Sequence of chain 1.E:
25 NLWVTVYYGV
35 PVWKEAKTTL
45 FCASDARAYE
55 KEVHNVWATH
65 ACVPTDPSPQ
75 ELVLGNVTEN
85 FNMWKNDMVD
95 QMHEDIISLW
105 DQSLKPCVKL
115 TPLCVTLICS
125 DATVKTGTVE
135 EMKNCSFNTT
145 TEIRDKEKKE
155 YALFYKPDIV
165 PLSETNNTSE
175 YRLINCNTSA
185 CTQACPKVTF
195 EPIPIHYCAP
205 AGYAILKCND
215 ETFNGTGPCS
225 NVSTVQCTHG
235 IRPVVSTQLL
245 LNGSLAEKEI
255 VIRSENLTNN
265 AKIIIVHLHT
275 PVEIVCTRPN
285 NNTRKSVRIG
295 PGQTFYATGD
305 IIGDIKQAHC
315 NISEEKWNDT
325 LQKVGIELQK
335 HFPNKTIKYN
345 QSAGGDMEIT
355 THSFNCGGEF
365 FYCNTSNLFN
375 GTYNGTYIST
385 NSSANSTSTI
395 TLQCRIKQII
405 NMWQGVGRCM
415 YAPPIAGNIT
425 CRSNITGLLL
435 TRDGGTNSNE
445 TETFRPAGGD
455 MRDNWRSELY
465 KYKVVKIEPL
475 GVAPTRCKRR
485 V

The protein below binds the small molecule below.
Small molecule (SMILES): CC(=O)N[C@H]1[C@H](O[C@H]2[C@H](O)[C@@H](NC(C)=O)CO[C@@H]2CO)O[C@H](CO)[C@@H](O)[C@@H]1O

Binding-site contacts:
Ligand atom C7 contacts residue LYS342 of chain 1.E at 3.3 Å.
Ligand atom C7 contacts residue ASN344 of chain 1.E at 3.8 Å.
Ligand atom C4 contacts residue ASN344 of chain 1.E at 4.2 Å.
Ligand atom C2 contacts residue LYS342 of chain 1.E at 4.4 Å.
Ligand atom O5 contacts residue ASN344 of chain 1.E at 2.3 Å (h-bond).
Ligand atom N2 contacts residue ASN344 of chain 1.E at 3.0 Å (h-bond).
Ligand atom C8 contacts residue LYS342 of chain 1.E at 3.9 Å.
Ligand atom N2 contacts residue LYS342 of chain 1.E at 4.1 Å.
Ligand atom C3 contacts residue ASN344 of chain 1.E at 3.8 Å.
Ligand atom C8 contacts residue ASN344 of chain 1.E at 4.1 Å.
Ligand atom C6 contacts residue ARG449 of chain 1.E at 3.6 Å.
Ligand atom O7 contacts residue LYS342 of chain 1.E at 2.6 Å (salt-bridge).
Ligand atom O5 contacts residue ARG449 of chain 1.E at 2.6 Å (salt-bridge).
Ligand atom C2 contacts residue ASN344 of chain 1.E at 2.5 Å.
Ligand atom C5 contacts residue ARG449 of chain 1.E at 3.7 Å.
Ligand atom C1 contacts residue ASN344 of chain 1.E at 1.4 Å.
Ligand atom C1 contacts residue ARG449 of chain 1.E at 3.5 Å.
Ligand atom O7 contacts residue ASN344 of chain 1.E at 4.3 Å.
Ligand atom C5 contacts residue ASN344 of chain 1.E at 3.6 Å.